The protein below binds the small molecule below.
Small molecule (SMILES): CC(C)C[C@H](N)C(=O)O

Sequence of chain 1.A:
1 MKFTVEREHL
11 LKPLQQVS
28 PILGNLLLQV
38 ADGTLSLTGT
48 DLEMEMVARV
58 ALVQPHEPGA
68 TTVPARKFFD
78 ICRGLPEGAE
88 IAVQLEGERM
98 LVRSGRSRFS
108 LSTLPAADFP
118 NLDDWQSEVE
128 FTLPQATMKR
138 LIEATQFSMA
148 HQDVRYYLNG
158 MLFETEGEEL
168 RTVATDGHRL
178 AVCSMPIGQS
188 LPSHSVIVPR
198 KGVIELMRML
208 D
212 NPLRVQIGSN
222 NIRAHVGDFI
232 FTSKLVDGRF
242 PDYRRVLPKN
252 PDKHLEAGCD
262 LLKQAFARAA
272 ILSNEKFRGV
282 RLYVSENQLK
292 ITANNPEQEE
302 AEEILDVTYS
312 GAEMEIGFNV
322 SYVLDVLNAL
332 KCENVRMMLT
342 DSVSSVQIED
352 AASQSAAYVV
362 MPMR

Binding-site contacts:
Ligand atom CA contacts residue PHE1 of chain 1.D at 2.4 Å (hydrophobic).
Ligand atom CD1 contacts residue ARG176 of chain 1.A at 3.6 Å.
Ligand atom CA contacts residue MET362 of chain 1.A at 4.2 Å (hydrophobic).
Ligand atom C contacts residue ACE1 of chain 1.K at 3.2 Å.
Ligand atom CD1 contacts residue VAL247 of chain 1.A at 4.0 Å (hydrophobic).
Ligand atom CD2 contacts residue SER346 of chain 1.A at 4.1 Å.
Ligand atom CD1 contacts residue HIS175 of chain 1.A at 3.7 Å.
Ligand atom CB contacts residue PHE1 of chain 1.D at 3.3 Å (hydrophobic).
Ligand atom CB contacts residue VAL247 of chain 1.A at 4.1 Å (hydrophobic).
Ligand atom N contacts residue ACE1 of chain 1.K at 1.4 Å.
Ligand atom CA contacts residue ACE1 of chain 1.K at 2.5 Å.
Ligand atom CD1 contacts residue THR172 of chain 1.A at 4.2 Å.
Ligand atom O contacts residue PHE1 of chain 1.D at 2.3 Å (h-bond).
Ligand atom O contacts residue VAL247 of chain 1.A at 3.9 Å.
Ligand atom CG contacts residue GLY174 of chain 1.A at 3.5 Å.
Ligand atom O contacts residue ACE1 of chain 1.K at 4.0 Å.
Ligand atom CD1 contacts residue LEU177 of chain 1.A at 3.8 Å (hydrophobic).
Ligand atom CD1 contacts residue VAL360 of chain 1.A at 4.0 Å (hydrophobic).
Ligand atom CD2 contacts residue MET362 of chain 1.A at 3.6 Å (hydrophobic).
Ligand atom CD2 contacts residue VAL360 of chain 1.A at 3.7 Å (hydrophobic).
Ligand atom CD1 contacts residue GLY174 of chain 1.A at 4.0 Å.
Ligand atom N contacts residue MET362 of chain 1.A at 3.8 Å.
Ligand atom N contacts residue GLY174 of chain 1.A at 2.9 Å (h-bond).
Ligand atom CD2 contacts residue VAL247 of chain 1.A at 4.0 Å (hydrophobic).
Ligand atom CA contacts residue GLY174 of chain 1.A at 3.8 Å.
Ligand atom CG contacts residue HIS175 of chain 1.A at 4.0 Å.
Ligand atom CB contacts residue GLY174 of chain 1.A at 3.6 Å.
Ligand atom CD2 contacts residue HIS175 of chain 1.A at 4.4 Å.
Ligand atom CG contacts residue VAL247 of chain 1.A at 4.3 Å (hydrophobic).
Ligand atom C contacts residue PHE1 of chain 1.D at 1.3 Å (hydrophobic).
Ligand atom CG contacts residue MET362 of chain 1.A at 3.7 Å (hydrophobic).
Ligand atom CG contacts residue ACE1 of chain 1.K at 4.3 Å.
Ligand atom N contacts residue PHE1 of chain 1.D at 2.8 Å (h-bond).
Ligand atom CB contacts residue ACE1 of chain 1.K at 3.8 Å.